A protein and the small-molecule ligand that binds it are described below.
Small molecule (SMILES): Nc1ncnc2c1nc(Br)n2CCCCBr

Sequence of chain 4.A:
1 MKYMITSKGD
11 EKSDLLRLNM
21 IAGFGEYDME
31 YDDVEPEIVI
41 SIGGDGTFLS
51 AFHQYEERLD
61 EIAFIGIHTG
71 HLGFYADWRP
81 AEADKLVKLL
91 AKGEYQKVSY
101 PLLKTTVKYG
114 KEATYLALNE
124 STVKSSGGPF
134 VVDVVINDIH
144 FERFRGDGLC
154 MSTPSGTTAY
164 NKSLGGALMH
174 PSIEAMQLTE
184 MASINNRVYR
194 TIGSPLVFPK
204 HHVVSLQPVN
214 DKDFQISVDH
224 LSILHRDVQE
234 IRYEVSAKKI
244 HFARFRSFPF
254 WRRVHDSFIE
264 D

Binding-site contacts:
Ligand atom N08 contacts residue ALA162 of chain 4.A at 4.0 Å.
Ligand atom BR1 contacts residue GLY46 of chain 4.A at 4.0 Å.
Ligand atom C14 contacts residue HIS71 of chain 4.A at 4.3 Å.
Ligand atom C09 contacts residue ASN122 of chain 4.A at 3.7 Å.
Ligand atom N01 contacts residue THR161 of chain 4.A at 3.2 Å (h-bond).
Ligand atom N01 contacts residue ASN122 of chain 4.A at 3.4 Å (h-bond).
Ligand atom C07 contacts residue ASN122 of chain 4.A at 4.2 Å.
Ligand atom C07 contacts residue ASP45 of chain 4.A at 4.0 Å.
Ligand atom BR2 contacts residue ASP45 of chain 4.A at 3.8 Å.
Ligand atom N08 contacts residue ASN122 of chain 4.A at 3.0 Å (h-bond).
Ligand atom BR1 contacts residue ASN122 of chain 4.A at 3.8 Å.
Ligand atom N08 contacts residue ASP45 of chain 4.A at 4.1 Å.
Ligand atom N05 contacts residue PHE74 of chain 4.A at 4.3 Å.
Ligand atom C07 contacts residue ALA162 of chain 4.A at 3.7 Å (hydrophobic).
Ligand atom C02 contacts residue ALA162 of chain 4.A at 3.5 Å (hydrophobic).
Ligand atom N05 contacts residue ASP45 of chain 4.A at 3.9 Å.
Ligand atom C13 contacts residue ASP45 of chain 4.A at 3.7 Å.
Ligand atom C04 contacts residue PHE74 of chain 4.A at 3.3 Å (hydrophobic).
Ligand atom N11 contacts residue ASP45 of chain 4.A at 3.9 Å.
Ligand atom BR1 contacts residue ASP45 of chain 4.A at 4.2 Å.
Ligand atom N03 contacts residue PHE74 of chain 4.A at 3.2 Å.
Ligand atom BR2 contacts residue GLY44 of chain 4.A at 3.8 Å.
Ligand atom C02 contacts residue ASP45 of chain 4.A at 4.2 Å.
Ligand atom C02 contacts residue THR161 of chain 4.A at 3.6 Å.
Ligand atom C04 contacts residue ASP45 of chain 4.A at 4.1 Å.
Ligand atom C06 contacts residue ASP45 of chain 4.A at 3.8 Å.
Ligand atom N03 contacts residue THR161 of chain 4.A at 3.0 Å (h-bond).
Ligand atom C09 contacts residue ASP45 of chain 4.A at 3.8 Å.
Ligand atom N03 contacts residue ASP45 of chain 4.A at 4.3 Å.
Ligand atom N01 contacts residue GLY159 of chain 4.A at 4.2 Å.
Ligand atom C02 contacts residue PHE74 of chain 4.A at 4.2 Å (hydrophobic).
Ligand atom N01 contacts residue SER158 of chain 4.A at 3.4 Å (h-bond).
Ligand atom C04 contacts residue THR161 of chain 4.A at 3.9 Å.
Ligand atom N01 contacts residue TYR75 of chain 4.A at 3.9 Å.
Ligand atom N01 contacts residue ALA162 of chain 4.A at 3.5 Å.
Ligand atom N03 contacts residue ALA162 of chain 4.A at 3.9 Å.
Ligand atom BR2 contacts residue GLY46 of chain 4.A at 3.4 Å.
Ligand atom BR1 contacts residue LEU49 of chain 4.A at 3.5 Å.
Ligand atom C13 contacts residue GLY46 of chain 4.A at 3.7 Å.
Ligand atom C02 contacts residue ASN122 of chain 4.A at 4.3 Å.